Binding-site contacts:
Ligand atom O7 contacts residue ASN154 of chain 39.E at 4.0 Å.
Ligand atom C3 contacts residue ASN154 of chain 39.E at 3.8 Å.
Ligand atom C1 contacts residue ASN154 of chain 39.E at 1.4 Å.
Ligand atom C5 contacts residue ASN154 of chain 39.E at 3.6 Å.
Ligand atom O5 contacts residue SER157 of chain 39.E at 3.9 Å.
Ligand atom N2 contacts residue ASN154 of chain 39.E at 2.9 Å (h-bond).
Ligand atom C2 contacts residue ASN154 of chain 39.E at 2.5 Å.
Ligand atom C1 contacts residue SER156 of chain 39.E at 4.5 Å.
Ligand atom C1 contacts residue SER157 of chain 39.E at 4.2 Å.
Ligand atom C7 contacts residue ASN154 of chain 39.E at 3.6 Å.
Ligand atom C8 contacts residue ASN154 of chain 39.E at 4.0 Å.
Ligand atom C4 contacts residue ASN154 of chain 39.E at 4.2 Å.
Ligand atom O5 contacts residue ASN154 of chain 39.E at 2.4 Å (h-bond).

A small-molecule ligand and the protein it binds are described below.
Small molecule (SMILES): CC(=O)N[C@@H]1[C@@H](O)[C@H](O)[C@@H](CO)O[C@H]1O

Sequence of chain 39.E:
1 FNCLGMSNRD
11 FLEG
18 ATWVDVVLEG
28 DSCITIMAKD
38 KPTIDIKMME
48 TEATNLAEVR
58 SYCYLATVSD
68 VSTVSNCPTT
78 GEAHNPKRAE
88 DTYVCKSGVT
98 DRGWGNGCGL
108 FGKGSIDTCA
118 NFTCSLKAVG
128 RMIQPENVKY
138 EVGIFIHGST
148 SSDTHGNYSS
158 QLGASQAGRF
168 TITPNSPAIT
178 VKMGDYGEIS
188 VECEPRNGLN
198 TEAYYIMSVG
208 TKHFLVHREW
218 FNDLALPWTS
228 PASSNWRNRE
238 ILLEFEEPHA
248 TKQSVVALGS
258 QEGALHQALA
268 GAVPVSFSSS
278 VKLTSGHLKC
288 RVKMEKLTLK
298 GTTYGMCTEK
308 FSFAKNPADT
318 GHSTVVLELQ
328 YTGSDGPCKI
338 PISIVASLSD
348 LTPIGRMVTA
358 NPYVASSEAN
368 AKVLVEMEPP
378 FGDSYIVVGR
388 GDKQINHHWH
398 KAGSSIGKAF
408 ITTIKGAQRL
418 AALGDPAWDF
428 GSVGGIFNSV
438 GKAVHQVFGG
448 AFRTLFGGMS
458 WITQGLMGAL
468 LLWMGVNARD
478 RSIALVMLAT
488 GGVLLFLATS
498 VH